This protein binds this small molecule.
Small molecule (SMILES): CC(=O)N[C@@H]1[C@@H](O)[C@H](O)[C@@H](CO)O[C@H]1O

Binding-site contacts:
Ligand atom N2 contacts residue ASN86 of chain 1.A at 3.1 Å (h-bond).
Ligand atom C3 contacts residue ASN86 of chain 1.A at 3.8 Å.
Ligand atom C5 contacts residue THR88 of chain 1.A at 4.5 Å.
Ligand atom O5 contacts residue THR88 of chain 1.A at 4.2 Å.
Ligand atom O7 contacts residue ASN86 of chain 1.A at 4.5 Å.
Ligand atom C5 contacts residue ASN86 of chain 1.A at 3.5 Å.
Ligand atom C2 contacts residue ASN86 of chain 1.A at 2.5 Å.
Ligand atom C6 contacts residue ASN86 of chain 1.A at 4.5 Å.
Ligand atom O5 contacts residue ASN86 of chain 1.A at 2.1 Å (h-bond).
Ligand atom C8 contacts residue ASN86 of chain 1.A at 3.4 Å.
Ligand atom C4 contacts residue ASN86 of chain 1.A at 4.1 Å.
Ligand atom C6 contacts residue THR88 of chain 1.A at 4.1 Å.
Ligand atom C1 contacts residue ASN86 of chain 1.A at 1.4 Å.
Ligand atom C7 contacts residue ASN86 of chain 1.A at 3.5 Å.

Sequence of chain 1.A:
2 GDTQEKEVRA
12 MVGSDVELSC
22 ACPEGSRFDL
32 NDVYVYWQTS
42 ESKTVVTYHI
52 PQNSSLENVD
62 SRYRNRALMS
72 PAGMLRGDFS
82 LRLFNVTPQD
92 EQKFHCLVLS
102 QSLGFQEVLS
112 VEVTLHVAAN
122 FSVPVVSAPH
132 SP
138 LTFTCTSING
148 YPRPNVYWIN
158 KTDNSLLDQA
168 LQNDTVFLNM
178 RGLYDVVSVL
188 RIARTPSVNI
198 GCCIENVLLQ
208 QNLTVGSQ